Binding-site contacts:
Ligand atom O7 contacts residue ASN154 of chain 33.A at 3.6 Å.
Ligand atom C2 contacts residue SER156 of chain 33.A at 4.3 Å.
Ligand atom N2 contacts residue SER156 of chain 33.A at 4.2 Å.
Ligand atom O5 contacts residue ASN154 of chain 33.A at 2.4 Å (h-bond).
Ligand atom C3 contacts residue ASN154 of chain 33.A at 3.9 Å.
Ligand atom C5 contacts residue SER156 of chain 33.A at 3.9 Å.
Ligand atom N2 contacts residue ASN154 of chain 33.A at 3.0 Å (h-bond).
Ligand atom C4 contacts residue ASN154 of chain 33.A at 4.2 Å.
Ligand atom C7 contacts residue ASN154 of chain 33.A at 3.4 Å.
Ligand atom C8 contacts residue ASN154 of chain 33.A at 3.9 Å.
Ligand atom C1 contacts residue ASN154 of chain 33.A at 1.4 Å.
Ligand atom O5 contacts residue SER156 of chain 33.A at 3.9 Å.
Ligand atom C2 contacts residue ASN154 of chain 33.A at 2.5 Å.
Ligand atom C5 contacts residue ASN154 of chain 33.A at 3.6 Å.
Ligand atom C1 contacts residue SER156 of chain 33.A at 3.3 Å.

Sequence of chain 33.A:
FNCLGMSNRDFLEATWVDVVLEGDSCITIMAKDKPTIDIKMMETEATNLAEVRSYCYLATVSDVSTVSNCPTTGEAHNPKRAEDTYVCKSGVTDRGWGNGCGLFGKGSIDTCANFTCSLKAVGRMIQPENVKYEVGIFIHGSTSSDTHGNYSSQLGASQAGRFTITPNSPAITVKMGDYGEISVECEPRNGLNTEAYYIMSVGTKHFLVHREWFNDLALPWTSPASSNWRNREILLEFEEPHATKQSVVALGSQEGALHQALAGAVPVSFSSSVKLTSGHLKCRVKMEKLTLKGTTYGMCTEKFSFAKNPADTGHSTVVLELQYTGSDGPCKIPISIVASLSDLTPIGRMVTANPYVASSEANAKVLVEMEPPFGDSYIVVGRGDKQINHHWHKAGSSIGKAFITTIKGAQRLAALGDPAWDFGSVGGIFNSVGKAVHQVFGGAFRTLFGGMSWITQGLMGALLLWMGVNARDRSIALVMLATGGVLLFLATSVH

This small molecule binds to this protein.
Small molecule (SMILES): CC(=O)N[C@@H]1[C@@H](O)[C@H](O)[C@@H](CO)O[C@H]1O